Binding-site contacts:
Ligand atom C1 contacts residue GLN599 of chain 1.B at 4.5 Å.
Ligand atom C7 contacts residue ASN350 of chain 1.B at 3.2 Å.
Ligand atom C8 contacts residue PRO598 of chain 1.B at 3.5 Å (hydrophobic).
Ligand atom O3 contacts residue GLN599 of chain 1.B at 3.9 Å.
Ligand atom O7 contacts residue ASN350 of chain 1.B at 3.0 Å (h-bond).
Ligand atom C2 contacts residue GLN599 of chain 1.B at 3.9 Å.
Ligand atom C8 contacts residue ASN350 of chain 1.B at 4.3 Å.
Ligand atom N2 contacts residue GLN599 of chain 1.B at 2.9 Å (h-bond).
Ligand atom N2 contacts residue ASN350 of chain 1.B at 2.9 Å (h-bond).
Ligand atom C8 contacts residue GLN599 of chain 1.B at 3.7 Å.
Ligand atom C1 contacts residue ASN350 of chain 1.B at 1.5 Å.
Ligand atom C4 contacts residue ASN350 of chain 1.B at 4.3 Å.
Ligand atom C3 contacts residue ASN350 of chain 1.B at 3.8 Å.
Ligand atom C2 contacts residue ASN350 of chain 1.B at 2.5 Å.
Ligand atom O5 contacts residue ASN350 of chain 1.B at 2.4 Å (h-bond).
Ligand atom C3 contacts residue GLN599 of chain 1.B at 3.7 Å.
Ligand atom C5 contacts residue ASN350 of chain 1.B at 3.7 Å.
Ligand atom C7 contacts residue GLN599 of chain 1.B at 3.8 Å.

The protein below binds the small molecule below.
Small molecule (SMILES): CC(=O)N[C@@H]1[C@@H](O)[C@H](O)[C@@H](CO)O[C@H]1O

Sequence of chain 1.B:
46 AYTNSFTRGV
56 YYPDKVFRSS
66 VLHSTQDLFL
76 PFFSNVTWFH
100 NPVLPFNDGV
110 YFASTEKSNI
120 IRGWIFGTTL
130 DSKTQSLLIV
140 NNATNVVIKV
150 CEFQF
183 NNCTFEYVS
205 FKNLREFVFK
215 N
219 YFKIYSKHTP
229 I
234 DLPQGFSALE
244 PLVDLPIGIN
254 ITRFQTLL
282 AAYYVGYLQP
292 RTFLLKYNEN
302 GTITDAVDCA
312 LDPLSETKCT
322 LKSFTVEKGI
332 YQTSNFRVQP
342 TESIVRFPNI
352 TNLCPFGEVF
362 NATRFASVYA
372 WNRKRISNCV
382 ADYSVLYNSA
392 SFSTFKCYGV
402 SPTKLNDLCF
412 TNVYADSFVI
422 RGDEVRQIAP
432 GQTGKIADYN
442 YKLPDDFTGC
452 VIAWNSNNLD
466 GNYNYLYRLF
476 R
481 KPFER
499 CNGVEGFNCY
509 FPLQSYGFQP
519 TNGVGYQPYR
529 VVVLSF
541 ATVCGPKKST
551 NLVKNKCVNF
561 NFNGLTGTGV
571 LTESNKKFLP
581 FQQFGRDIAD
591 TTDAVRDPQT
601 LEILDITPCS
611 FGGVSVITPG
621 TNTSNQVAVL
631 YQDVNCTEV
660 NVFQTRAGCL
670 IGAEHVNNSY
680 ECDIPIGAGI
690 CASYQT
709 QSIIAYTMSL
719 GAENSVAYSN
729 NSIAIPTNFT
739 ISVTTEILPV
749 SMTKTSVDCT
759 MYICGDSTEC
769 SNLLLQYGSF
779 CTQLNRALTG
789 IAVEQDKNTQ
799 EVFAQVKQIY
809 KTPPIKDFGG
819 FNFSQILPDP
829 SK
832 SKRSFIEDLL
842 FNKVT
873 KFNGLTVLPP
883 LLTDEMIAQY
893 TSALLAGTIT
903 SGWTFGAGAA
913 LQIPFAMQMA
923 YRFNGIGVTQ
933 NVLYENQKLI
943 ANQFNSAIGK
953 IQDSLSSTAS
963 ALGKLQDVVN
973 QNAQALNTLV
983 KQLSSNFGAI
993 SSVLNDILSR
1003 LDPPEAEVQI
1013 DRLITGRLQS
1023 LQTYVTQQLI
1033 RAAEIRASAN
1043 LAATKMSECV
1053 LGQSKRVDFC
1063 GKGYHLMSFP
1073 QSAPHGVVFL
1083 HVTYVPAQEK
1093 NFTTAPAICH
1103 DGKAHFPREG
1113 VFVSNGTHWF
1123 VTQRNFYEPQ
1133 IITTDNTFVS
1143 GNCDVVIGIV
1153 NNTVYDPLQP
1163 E